Sequence of chain 1.H:
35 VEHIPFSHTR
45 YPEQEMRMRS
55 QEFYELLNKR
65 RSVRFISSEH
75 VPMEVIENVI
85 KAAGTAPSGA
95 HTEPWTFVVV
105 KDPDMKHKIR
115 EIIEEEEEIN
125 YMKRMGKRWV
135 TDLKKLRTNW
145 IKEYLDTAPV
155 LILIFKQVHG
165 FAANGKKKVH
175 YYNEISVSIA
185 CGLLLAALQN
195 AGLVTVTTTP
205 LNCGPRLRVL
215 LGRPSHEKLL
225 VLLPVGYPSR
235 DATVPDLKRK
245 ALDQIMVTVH

Sequence of chain 1.G:
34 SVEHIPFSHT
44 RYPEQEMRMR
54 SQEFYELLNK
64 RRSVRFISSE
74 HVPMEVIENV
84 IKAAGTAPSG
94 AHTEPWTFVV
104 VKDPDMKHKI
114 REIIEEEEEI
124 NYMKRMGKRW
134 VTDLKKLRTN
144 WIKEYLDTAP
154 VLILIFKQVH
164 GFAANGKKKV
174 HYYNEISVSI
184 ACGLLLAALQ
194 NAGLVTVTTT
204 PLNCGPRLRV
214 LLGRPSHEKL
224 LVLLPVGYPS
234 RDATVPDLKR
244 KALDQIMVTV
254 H

Binding-site contacts:
Ligand atom I2 contacts residue TYR175 of chain 1.H at 3.6 Å.
Ligand atom C contacts residue FMN1 of chain 1.V at 3.5 Å.
Ligand atom OXT contacts residue LYS146 of chain 1.G at 2.7 Å (salt-bridge).
Ligand atom I1 contacts residue LEU140 of chain 1.G at 3.8 Å.
Ligand atom CE2 contacts residue TRP133 of chain 1.G at 3.9 Å (hydrophobic).
Ligand atom CE2 contacts residue FMN1 of chain 1.V at 3.7 Å.
Ligand atom CA contacts residue FMN1 of chain 1.V at 3.6 Å.
Ligand atom C contacts residue LYS146 of chain 1.G at 3.4 Å.
Ligand atom CZ contacts residue FMN1 of chain 1.V at 3.7 Å.
Ligand atom N contacts residue THR203 of chain 1.G at 3.1 Å (h-bond).
Ligand atom I1 contacts residue FMN1 of chain 1.V at 3.4 Å.
Ligand atom CG contacts residue FMN1 of chain 1.V at 3.7 Å.
Ligand atom CD2 contacts residue FMN1 of chain 1.V at 3.7 Å.
Ligand atom CE1 contacts residue LEU137 of chain 1.G at 3.5 Å (hydrophobic).
Ligand atom CD2 contacts residue TRP133 of chain 1.G at 3.7 Å (hydrophobic).
Ligand atom CA contacts residue GLU121 of chain 1.G at 3.5 Å.
Ligand atom C contacts residue TYR125 of chain 1.G at 3.7 Å (hydrophobic).
Ligand atom I2 contacts residue TRP133 of chain 1.G at 3.9 Å.
Ligand atom OH contacts residue ALA94 of chain 1.H at 3.0 Å (h-bond).
Ligand atom I1 contacts residue ARG68 of chain 1.G at 3.5 Å.
Ligand atom CB contacts residue TYR125 of chain 1.G at 3.8 Å (hydrophobic).
Ligand atom CE1 contacts residue FMN1 of chain 1.V at 3.5 Å.
Ligand atom OH contacts residue LEU137 of chain 1.G at 3.8 Å.
Ligand atom N contacts residue GLU121 of chain 1.G at 3.3 Å (salt-bridge).
Ligand atom OH contacts residue FMN1 of chain 1.V at 2.7 Å (h-bond).
Ligand atom O contacts residue LYS146 of chain 1.G at 3.3 Å (salt-bridge).
Ligand atom CG contacts residue LEU137 of chain 1.G at 3.6 Å (hydrophobic).
Ligand atom CD1 contacts residue FMN1 of chain 1.V at 3.4 Å.
Ligand atom OXT contacts residue TYR125 of chain 1.G at 2.7 Å (h-bond).
Ligand atom I2 contacts residue GLY93 of chain 1.H at 3.7 Å.
Ligand atom OXT contacts residue ASN143 of chain 1.G at 3.6 Å.
Ligand atom I1 contacts residue THR142 of chain 1.G at 3.8 Å.
Ligand atom I2 contacts residue TYR176 of chain 1.H at 3.7 Å.
Ligand atom N contacts residue FMN1 of chain 1.V at 2.6 Å (h-bond).
Ligand atom CD1 contacts residue THR142 of chain 1.G at 3.7 Å.
Ligand atom CZ contacts residue LEU137 of chain 1.G at 3.5 Å (hydrophobic).
Ligand atom O contacts residue FMN1 of chain 1.V at 2.6 Å (h-bond).
Ligand atom I1 contacts residue LEU137 of chain 1.G at 3.9 Å.
Ligand atom OXT contacts residue THR142 of chain 1.G at 3.7 Å.
Ligand atom CD1 contacts residue LEU137 of chain 1.G at 3.7 Å (hydrophobic).

The protein below binds the small molecule below.
Small molecule (SMILES): N[C@@H](Cc1cc(I)c(O)c(I)c1)C(=O)O